Binding-site contacts:
Ligand atom C23 contacts residue MET98 of chain 1.C at 3.2 Å (hydrophobic).
Ligand atom C1 contacts residue TYR158 of chain 1.C at 3.5 Å (hydrophobic).
Ligand atom S contacts residue MET103 of chain 1.C at 3.3 Å.
Ligand atom N2 contacts residue PHE97 of chain 1.C at 3.4 Å.
Ligand atom C22 contacts residue MET98 of chain 1.C at 3.2 Å (hydrophobic).
Ligand atom C23 contacts residue GLN100 of chain 1.C at 3.9 Å.
Ligand atom C21 contacts residue PHE97 of chain 1.C at 3.6 Å (hydrophobic).
Ligand atom O2 contacts residue PRO99 of chain 1.C at 3.8 Å.
Ligand atom C13 contacts residue MET103 of chain 1.C at 3.6 Å (hydrophobic).
Ligand atom C10 contacts residue NAD1 of chain 1.H at 3.5 Å.
Ligand atom C20 contacts residue PHE97 of chain 1.C at 3.9 Å (hydrophobic).
Ligand atom N contacts residue NAD1 of chain 1.H at 3.9 Å.
Ligand atom C22 contacts residue PHE97 of chain 1.C at 3.7 Å (hydrophobic).
Ligand atom C25 contacts residue GLN100 of chain 1.C at 3.7 Å.
Ligand atom C9 contacts residue NAD1 of chain 1.H at 3.5 Å.
Ligand atom C30 contacts residue PHE97 of chain 1.C at 3.5 Å (hydrophobic).
Ligand atom O contacts residue TYR158 of chain 1.C at 2.8 Å (h-bond).
Ligand atom C18 contacts residue PHE97 of chain 1.C at 3.6 Å (hydrophobic).
Ligand atom O contacts residue NAD1 of chain 1.H at 2.7 Å (h-bond).
Ligand atom C15 contacts residue NAD1 of chain 1.H at 3.6 Å.
Ligand atom C8 contacts residue TYR158 of chain 1.C at 3.7 Å (hydrophobic).
Ligand atom C6 contacts residue MET103 of chain 1.C at 3.7 Å (hydrophobic).
Ligand atom C contacts residue NAD1 of chain 1.H at 3.5 Å.
Ligand atom O1 contacts residue MET98 of chain 1.C at 2.9 Å (h-bond).
Ligand atom C14 contacts residue GLY96 of chain 1.C at 3.8 Å.
Ligand atom C4 contacts residue TYR158 of chain 1.C at 3.8 Å (hydrophobic).
Ligand atom C11 contacts residue NAD1 of chain 1.H at 3.5 Å.
Ligand atom C15 contacts residue GLY96 of chain 1.C at 3.9 Å.
Ligand atom C2 contacts residue TYR158 of chain 1.C at 3.4 Å (hydrophobic).
Ligand atom C7 contacts residue MET103 of chain 1.C at 3.6 Å (hydrophobic).
Ligand atom C contacts residue PHE149 of chain 1.C at 3.9 Å (hydrophobic).
Ligand atom C5 contacts residue ILE215 of chain 1.C at 3.6 Å (hydrophobic).
Ligand atom C7 contacts residue TYR158 of chain 1.C at 3.6 Å (hydrophobic).
Ligand atom C6 contacts residue TYR158 of chain 1.C at 3.9 Å (hydrophobic).
Ligand atom O1 contacts residue PHE97 of chain 1.C at 3.0 Å.
Ligand atom C16 contacts residue NAD1 of chain 1.H at 3.7 Å.
Ligand atom C16 contacts residue GLY96 of chain 1.C at 3.5 Å.
Ligand atom N1 contacts residue PHE97 of chain 1.C at 3.8 Å.
Ligand atom O2 contacts residue GLN100 of chain 1.C at 3.0 Å (h-bond).
Ligand atom C3 contacts residue TYR158 of chain 1.C at 3.5 Å (hydrophobic).

Sequence of chain 1.C:
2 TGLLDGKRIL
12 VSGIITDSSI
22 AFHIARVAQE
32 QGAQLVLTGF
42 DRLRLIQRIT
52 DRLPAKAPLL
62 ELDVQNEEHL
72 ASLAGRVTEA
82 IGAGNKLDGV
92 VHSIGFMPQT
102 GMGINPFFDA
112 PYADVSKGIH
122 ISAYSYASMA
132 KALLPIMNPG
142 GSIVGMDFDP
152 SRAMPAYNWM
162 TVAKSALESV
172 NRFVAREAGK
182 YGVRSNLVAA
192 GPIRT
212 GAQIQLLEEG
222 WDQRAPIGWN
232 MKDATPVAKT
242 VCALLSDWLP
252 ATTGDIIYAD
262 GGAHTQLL

This protein binds this small molecule.
Small molecule (SMILES): CNC(=O)CN1CCN(C(=O)CC2CCC(NC(=O)Cc3sc4ccccc4c3C)CC2)[C@@H](Cc2ccccc2)C1=O